Binding-site contacts:
Ligand atom O2 contacts residue LEU259 of chain 2.A at 4.4 Å.
Ligand atom C4 contacts residue SER187 of chain 2.A at 4.1 Å.
Ligand atom C1 contacts residue LEU75 of chain 2.A at 4.4 Å (hydrophobic).
Ligand atom C3 contacts residue LEU75 of chain 2.A at 3.8 Å (hydrophobic).
Ligand atom C7 contacts residue LEU259 of chain 2.A at 4.3 Å (hydrophobic).
Ligand atom C5 contacts residue GLY188 of chain 2.A at 4.0 Å.
Ligand atom O1 contacts residue TYR255 of chain 2.A at 4.4 Å.
Ligand atom C6 contacts residue VAL256 of chain 2.A at 4.2 Å (hydrophobic).
Ligand atom C2 contacts residue LEU184 of chain 2.A at 3.2 Å (hydrophobic).
Ligand atom C8 contacts residue THR191 of chain 2.A at 4.0 Å.
Ligand atom C6 contacts residue THR191 of chain 2.A at 3.8 Å.
Ligand atom O1 contacts residue GLY78 of chain 2.A at 4.0 Å.
Ligand atom O1 contacts residue PHE79 of chain 2.A at 4.2 Å.
Ligand atom C3 contacts residue LEU259 of chain 2.A at 4.2 Å (hydrophobic).
Ligand atom C2 contacts residue TYR255 of chain 2.A at 4.1 Å (hydrophobic).
Ligand atom C1 contacts residue LEU184 of chain 2.A at 4.3 Å (hydrophobic).
Ligand atom C7 contacts residue THR191 of chain 2.A at 4.2 Å.
Ligand atom C5 contacts residue SER187 of chain 2.A at 3.9 Å.
Ligand atom C4 contacts residue GLY188 of chain 2.A at 3.9 Å.
Ligand atom C6 contacts residue VAL286 of chain 2.A at 3.8 Å (hydrophobic).
Ligand atom O2 contacts residue GLY78 of chain 2.A at 4.4 Å.
Ligand atom C8 contacts residue LEU282 of chain 2.A at 3.2 Å (hydrophobic).
Ligand atom C3 contacts residue TYR255 of chain 2.A at 4.4 Å (hydrophobic).
Ligand atom O1 contacts residue LEU82 of chain 2.A at 4.0 Å.
Ligand atom C7 contacts residue VAL256 of chain 2.A at 4.4 Å (hydrophobic).
Ligand atom O2 contacts residue PHE79 of chain 2.A at 4.4 Å.
Ligand atom C5 contacts residue THR191 of chain 2.A at 3.5 Å.
Ligand atom C3 contacts residue LEU184 of chain 2.A at 4.0 Å (hydrophobic).
Ligand atom C4 contacts residue LEU184 of chain 2.A at 3.9 Å (hydrophobic).
Ligand atom O2 contacts residue TYR255 of chain 2.A at 3.5 Å (h-bond).
Ligand atom O2 contacts residue LEU75 of chain 2.A at 3.4 Å.
Ligand atom C5 contacts residue VAL286 of chain 2.A at 4.5 Å (hydrophobic).
Ligand atom C1 contacts residue TYR255 of chain 2.A at 3.9 Å (hydrophobic).
Ligand atom C2 contacts residue GLY188 of chain 2.A at 3.9 Å.
Ligand atom C1 contacts residue PHE79 of chain 2.A at 4.4 Å (hydrophobic).
Ligand atom C3 contacts residue GLY188 of chain 2.A at 3.6 Å.

The protein below binds the small molecule below.
Small molecule (SMILES): CCCCCCCC(=O)O

Sequence of chain 2.A:
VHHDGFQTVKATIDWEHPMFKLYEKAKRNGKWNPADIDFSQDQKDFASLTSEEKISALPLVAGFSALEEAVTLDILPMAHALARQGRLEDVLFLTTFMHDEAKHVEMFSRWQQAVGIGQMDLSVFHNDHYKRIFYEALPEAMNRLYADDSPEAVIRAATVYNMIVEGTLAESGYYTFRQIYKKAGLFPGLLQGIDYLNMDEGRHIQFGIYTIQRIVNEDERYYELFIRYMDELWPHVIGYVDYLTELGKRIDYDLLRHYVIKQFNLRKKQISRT